Binding-site contacts:
Ligand atom O6 contacts residue ASN380 of chain 1.O at 3.5 Å (h-bond).
Ligand atom O3 contacts residue ASP382 of chain 1.O at 4.3 Å.
Ligand atom C5 contacts residue ASN380 of chain 1.O at 3.7 Å.
Ligand atom C5 contacts residue ASN215 of chain 1.P at 3.7 Å.
Ligand atom C7 contacts residue ASN215 of chain 1.P at 3.5 Å.
Ligand atom N2 contacts residue PHE214 of chain 1.P at 4.0 Å.
Ligand atom N2 contacts residue TYR253 of chain 1.P at 4.5 Å.
Ligand atom C4 contacts residue ASN380 of chain 1.O at 3.8 Å.
Ligand atom C8 contacts residue ASN215 of chain 1.P at 3.8 Å.
Ligand atom C1 contacts residue ASN215 of chain 1.P at 1.4 Å.
Ligand atom O5 contacts residue ASN380 of chain 1.O at 3.4 Å (h-bond).
Ligand atom C1 contacts residue ASN380 of chain 1.O at 4.5 Å.
Ligand atom C2 contacts residue ASN380 of chain 1.O at 4.5 Å.
Ligand atom C4 contacts residue ASN215 of chain 1.P at 4.3 Å.
Ligand atom C7 contacts residue TYR253 of chain 1.P at 4.4 Å (hydrophobic).
Ligand atom C7 contacts residue ASN213 of chain 1.P at 3.6 Å.
Ligand atom C3 contacts residue ASN215 of chain 1.P at 3.8 Å.
Ligand atom O5 contacts residue ASN215 of chain 1.P at 2.5 Å (h-bond).
Ligand atom C2 contacts residue PHE214 of chain 1.P at 4.4 Å (hydrophobic).
Ligand atom N2 contacts residue ASN215 of chain 1.P at 2.9 Å (h-bond).
Ligand atom C2 contacts residue ASN213 of chain 1.P at 4.4 Å.
Ligand atom O7 contacts residue ASN213 of chain 1.P at 3.1 Å.
Ligand atom O6 contacts residue HIS363 of chain 1.O at 3.9 Å.
Ligand atom O7 contacts residue ASN215 of chain 1.P at 4.4 Å.
Ligand atom C6 contacts residue GLU378 of chain 1.O at 4.0 Å.
Ligand atom O3 contacts residue ASN213 of chain 1.P at 3.7 Å.
Ligand atom C2 contacts residue ASN215 of chain 1.P at 2.5 Å.
Ligand atom O7 contacts residue TYR253 of chain 1.P at 3.5 Å (h-bond).
Ligand atom N2 contacts residue ASN213 of chain 1.P at 3.4 Å.
Ligand atom C6 contacts residue ASN380 of chain 1.O at 3.3 Å.

Sequence of chain 1.P:
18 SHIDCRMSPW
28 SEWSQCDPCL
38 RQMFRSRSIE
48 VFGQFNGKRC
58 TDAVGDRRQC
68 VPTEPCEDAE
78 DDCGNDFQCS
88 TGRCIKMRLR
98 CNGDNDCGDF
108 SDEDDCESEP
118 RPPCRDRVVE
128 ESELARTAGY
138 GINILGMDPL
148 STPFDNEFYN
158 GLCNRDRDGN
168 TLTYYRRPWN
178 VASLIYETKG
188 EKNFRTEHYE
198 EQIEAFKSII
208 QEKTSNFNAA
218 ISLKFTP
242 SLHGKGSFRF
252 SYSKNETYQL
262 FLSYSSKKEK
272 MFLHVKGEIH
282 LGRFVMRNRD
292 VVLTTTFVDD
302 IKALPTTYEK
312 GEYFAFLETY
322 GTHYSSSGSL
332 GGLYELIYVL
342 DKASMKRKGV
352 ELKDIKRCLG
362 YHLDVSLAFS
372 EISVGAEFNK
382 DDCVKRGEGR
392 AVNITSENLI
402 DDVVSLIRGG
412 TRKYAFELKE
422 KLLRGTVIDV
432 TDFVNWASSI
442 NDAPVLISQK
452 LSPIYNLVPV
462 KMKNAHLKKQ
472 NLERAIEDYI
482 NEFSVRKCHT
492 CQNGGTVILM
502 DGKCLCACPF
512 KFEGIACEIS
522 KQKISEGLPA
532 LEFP

This protein binds this small molecule.
Small molecule (SMILES): CC(=O)N[C@@H]1[C@@H](O)[C@H](O)[C@@H](CO)O[C@H]1O

Sequence of chain 1.O:
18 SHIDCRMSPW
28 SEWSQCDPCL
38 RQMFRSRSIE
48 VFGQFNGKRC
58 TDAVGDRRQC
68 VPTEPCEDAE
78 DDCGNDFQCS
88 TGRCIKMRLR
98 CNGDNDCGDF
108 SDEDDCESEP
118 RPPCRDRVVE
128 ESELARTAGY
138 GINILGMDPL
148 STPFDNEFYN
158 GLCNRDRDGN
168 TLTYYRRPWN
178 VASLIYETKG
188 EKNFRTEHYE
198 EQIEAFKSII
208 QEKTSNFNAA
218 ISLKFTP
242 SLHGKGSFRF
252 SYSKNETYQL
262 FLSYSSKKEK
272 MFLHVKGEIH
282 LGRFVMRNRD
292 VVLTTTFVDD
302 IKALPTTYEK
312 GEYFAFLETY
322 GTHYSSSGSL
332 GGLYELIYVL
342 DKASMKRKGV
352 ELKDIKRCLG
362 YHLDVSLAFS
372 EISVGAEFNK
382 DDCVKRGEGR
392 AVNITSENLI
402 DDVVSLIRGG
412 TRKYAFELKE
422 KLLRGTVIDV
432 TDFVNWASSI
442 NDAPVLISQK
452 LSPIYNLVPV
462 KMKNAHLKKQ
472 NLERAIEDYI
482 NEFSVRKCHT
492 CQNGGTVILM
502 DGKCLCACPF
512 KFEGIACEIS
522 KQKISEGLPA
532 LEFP